Binding-site contacts:
Ligand atom C10 contacts residue TYR157 of chain 40.B at 3.6 Å (hydrophobic).
Ligand atom C23 contacts residue TYR110 of chain 40.B at 3.3 Å (hydrophobic).
Ligand atom C11 contacts residue VAL194 of chain 40.B at 3.7 Å (hydrophobic).
Ligand atom C3 contacts residue TYR157 of chain 40.B at 3.5 Å (hydrophobic).
Ligand atom O24 contacts residue PHE236 of chain 40.B at 3.7 Å.
Ligand atom C1 contacts residue ILE181 of chain 40.B at 3.4 Å (hydrophobic).
Ligand atom C22 contacts residue TYR203 of chain 40.B at 3.5 Å (hydrophobic).
Ligand atom C3 contacts residue ALA24 of chain 40.D at 3.7 Å (hydrophobic).
Ligand atom C12 contacts residue PHE236 of chain 40.B at 3.8 Å (hydrophobic).
Ligand atom C23 contacts residue PHE236 of chain 40.B at 3.5 Å (hydrophobic).
Ligand atom C1 contacts residue PRO179 of chain 40.B at 3.9 Å (hydrophobic).
Ligand atom N4 contacts residue LEU239 of chain 40.B at 3.8 Å.
Ligand atom C11 contacts residue TYR157 of chain 40.B at 3.6 Å (hydrophobic).
Ligand atom O25 contacts residue TYR110 of chain 40.B at 3.0 Å.
Ligand atom C7 contacts residue PHE132 of chain 40.B at 3.6 Å (hydrophobic).
Ligand atom C27 contacts residue THR109 of chain 40.B at 3.5 Å.
Ligand atom C21 contacts residue PHE236 of chain 40.B at 3.4 Å (hydrophobic).
Ligand atom C14 contacts residue VAL197 of chain 40.B at 3.6 Å (hydrophobic).
Ligand atom C19 contacts residue PHE236 of chain 40.B at 3.5 Å (hydrophobic).
Ligand atom C1 contacts residue ILE155 of chain 40.B at 3.7 Å (hydrophobic).
Ligand atom N4 contacts residue ILE192 of chain 40.B at 3.6 Å.
Ligand atom C8 contacts residue ILE108 of chain 40.B at 3.8 Å (hydrophobic).
Ligand atom C26 contacts residue THR109 of chain 40.B at 3.7 Å.
Ligand atom C13 contacts residue VAL197 of chain 40.B at 3.6 Å (hydrophobic).
Ligand atom C19 contacts residue TYR110 of chain 40.B at 3.7 Å (hydrophobic).
Ligand atom C3 contacts residue PRO179 of chain 40.B at 3.7 Å (hydrophobic).
Ligand atom C20 contacts residue TYR110 of chain 40.B at 3.5 Å (hydrophobic).
Ligand atom C8 contacts residue PHE132 of chain 40.B at 3.4 Å (hydrophobic).
Ligand atom C10 contacts residue VAL194 of chain 40.B at 3.7 Å (hydrophobic).
Ligand atom C14 contacts residue PHE236 of chain 40.B at 3.9 Å (hydrophobic).
Ligand atom N3 contacts residue ILE192 of chain 40.B at 3.8 Å.
Ligand atom C9 contacts residue TYR157 of chain 40.B at 3.8 Å (hydrophobic).
Ligand atom O24 contacts residue TYR110 of chain 40.B at 3.9 Å.
Ligand atom C4 contacts residue ALA24 of chain 40.D at 3.8 Å (hydrophobic).
Ligand atom C22 contacts residue PHE236 of chain 40.B at 3.9 Å (hydrophobic).
Ligand atom N6 contacts residue VAL194 of chain 40.B at 3.7 Å.
Ligand atom C21 contacts residue TYR203 of chain 40.B at 3.8 Å (hydrophobic).
Ligand atom C9 contacts residue ILE108 of chain 40.B at 3.5 Å (hydrophobic).
Ligand atom C20 contacts residue PHE236 of chain 40.B at 3.2 Å (hydrophobic).
Ligand atom C4 contacts residue TYR157 of chain 40.B at 3.4 Å (hydrophobic).

Sequence of chain 36.D:
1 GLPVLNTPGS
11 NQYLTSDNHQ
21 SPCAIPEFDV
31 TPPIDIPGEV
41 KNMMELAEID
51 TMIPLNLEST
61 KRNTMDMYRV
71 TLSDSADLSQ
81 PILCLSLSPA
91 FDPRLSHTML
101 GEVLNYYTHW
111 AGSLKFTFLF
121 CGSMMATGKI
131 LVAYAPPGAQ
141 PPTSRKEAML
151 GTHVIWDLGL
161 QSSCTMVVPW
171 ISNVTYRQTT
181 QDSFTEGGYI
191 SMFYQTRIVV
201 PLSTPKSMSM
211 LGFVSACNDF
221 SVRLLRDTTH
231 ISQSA

Sequence of chain 40.B:
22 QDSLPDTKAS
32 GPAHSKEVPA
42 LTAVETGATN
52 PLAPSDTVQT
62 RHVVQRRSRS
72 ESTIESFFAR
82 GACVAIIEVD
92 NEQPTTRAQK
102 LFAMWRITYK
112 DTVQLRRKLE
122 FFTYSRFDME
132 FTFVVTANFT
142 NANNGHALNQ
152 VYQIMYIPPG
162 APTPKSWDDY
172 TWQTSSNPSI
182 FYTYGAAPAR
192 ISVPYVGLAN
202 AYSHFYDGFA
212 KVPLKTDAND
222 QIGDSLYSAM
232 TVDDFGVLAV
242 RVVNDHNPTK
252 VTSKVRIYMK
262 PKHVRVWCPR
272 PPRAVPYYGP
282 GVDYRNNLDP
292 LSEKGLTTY

Sequence of chain 40.D:
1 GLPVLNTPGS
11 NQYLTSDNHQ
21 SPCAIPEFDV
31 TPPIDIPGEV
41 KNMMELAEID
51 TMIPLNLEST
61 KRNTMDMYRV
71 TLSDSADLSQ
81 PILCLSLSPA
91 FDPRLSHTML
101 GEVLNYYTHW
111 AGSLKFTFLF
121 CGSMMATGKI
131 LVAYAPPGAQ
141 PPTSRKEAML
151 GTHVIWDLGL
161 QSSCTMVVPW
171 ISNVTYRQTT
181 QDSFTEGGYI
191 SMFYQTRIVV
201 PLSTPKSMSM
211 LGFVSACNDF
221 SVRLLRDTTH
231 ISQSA

This small molecule binds to this protein.
Small molecule (SMILES): CCOC(=O)c1ccc(OCCCCC2CCN(c3ccc(C)nn3)CC2)cc1